Sequence of chain 1.C:
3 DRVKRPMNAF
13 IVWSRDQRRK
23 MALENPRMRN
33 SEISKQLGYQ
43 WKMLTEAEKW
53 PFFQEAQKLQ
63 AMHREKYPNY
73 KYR

Binding-site contacts:
Ligand atom C5' contacts residue ARG20 of chain 1.C at 3.2 Å.
Ligand atom N6 contacts residue DT3 of chain 1.B at 2.9 Å (h-bond).
Ligand atom O3' contacts residue ARG17 of chain 1.C at 3.0 Å (salt-bridge).
Ligand atom O2 contacts residue DG1 of chain 1.B at 3.0 Å (h-bond).
Ligand atom N6 contacts residue DT4 of chain 1.B at 3.2 Å (h-bond).
Ligand atom N3 contacts residue TYR74 of chain 1.C at 3.4 Å.
Ligand atom O2 contacts residue DG5 of chain 1.B at 3.1 Å (h-bond).
Ligand atom N1 contacts residue DC8 of chain 1.B at 3.2 Å (h-bond).
Ligand atom N3 contacts residue ILE13 of chain 1.C at 3.2 Å.
Ligand atom C1' contacts residue ARG20 of chain 1.C at 3.5 Å.
Ligand atom C4' contacts residue ARG20 of chain 1.C at 3.1 Å.
Ligand atom C4 contacts residue ILE13 of chain 1.C at 3.5 Å (hydrophobic).
Ligand atom N4 contacts residue DG7 of chain 1.B at 3.2 Å (h-bond).
Ligand atom C1' contacts residue ARG17 of chain 1.C at 3.4 Å.
Ligand atom N1 contacts residue DT4 of chain 1.B at 3.2 Å (h-bond).
Ligand atom O6 contacts residue DC8 of chain 1.B at 3.2 Å (h-bond).
Ligand atom N3 contacts residue ASN10 of chain 1.C at 3.5 Å (h-bond).
Ligand atom N2 contacts residue DC8 of chain 1.B at 3.1 Å (h-bond).
Ligand atom N3 contacts residue DG1 of chain 1.B at 3.2 Å (h-bond).
Ligand atom N4 contacts residue DG1 of chain 1.B at 3.2 Å (h-bond).
Ligand atom N3 contacts residue DG5 of chain 1.B at 3.2 Å (h-bond).
Ligand atom O4' contacts residue ARG20 of chain 1.C at 2.8 Å (salt-bridge).
Ligand atom O2 contacts residue DG7 of chain 1.B at 3.1 Å (h-bond).
Ligand atom C2 contacts residue ILE13 of chain 1.C at 3.5 Å (hydrophobic).
Ligand atom N1 contacts residue DT2 of chain 1.B at 3.3 Å (h-bond).
Ligand atom C5' contacts residue ARG17 of chain 1.C at 3.3 Å.
Ligand atom N4 contacts residue DG5 of chain 1.B at 3.2 Å (h-bond).
Ligand atom C2' contacts residue ARG17 of chain 1.C at 3.6 Å.
Ligand atom N6 contacts residue DT2 of chain 1.B at 2.8 Å (h-bond).
Ligand atom C1' contacts residue ARG20 of chain 1.C at 3.5 Å.
Ligand atom C2 contacts residue TYR74 of chain 1.C at 3.4 Å (hydrophobic).
Ligand atom C3' contacts residue ARG17 of chain 1.C at 3.4 Å.
Ligand atom N1 contacts residue DT6 of chain 1.B at 3.2 Å (h-bond).
Ligand atom C2 contacts residue DG1 of chain 1.B at 3.5 Å.
Ligand atom N6 contacts residue DT6 of chain 1.B at 3.2 Å (h-bond).
Ligand atom O6 contacts residue DG7 of chain 1.B at 3.2 Å (h-bond).
Ligand atom C4' contacts residue ARG17 of chain 1.C at 3.1 Å.
Ligand atom N3 contacts residue DG7 of chain 1.B at 3.2 Å (h-bond).
Ligand atom N1 contacts residue DT3 of chain 1.B at 3.2 Å (h-bond).
Ligand atom O4' contacts residue ARG17 of chain 1.C at 2.5 Å (salt-bridge).

A protein and the small-molecule ligand that binds it are described below.
Small molecule (SMILES): Nc1ccn([C@H]2C[C@H](O[P](=O)(O)OC[C@H]3O[C@@H](n4cnc5c4NC=NC5N)C[C@@H]3O[P](=O)(O)OC[C@H]3O[C@@H](n4ccc(N)nc4=O)C[C@@H]3O[P](=O)(O)OC[C@H]3O[C@@H](n4cnc5c4NC=NC5N)C[C@H]3O[P](=O)(O)OC[C@H]3O[C@@H](n4cnc5c4NC=NC5N)C[C@@H]3O[P](=O)(O)OC[C@H]3O[C@@H](n4cnc5c4NC=NC5N)C[C@@H]3O[P](=O)(O)OC[C@H]3O[C@@H](n4ccc(N)nc4=O)C[C@@H]3O)[C@@H](CO[P](=O)(O)O[C@H]3C[C@H](n4cnc5c(=O)[nH]c(N)nc54)O[C@@H]3CO)O2)c(=O)n1